Sequence of chain 1.C:
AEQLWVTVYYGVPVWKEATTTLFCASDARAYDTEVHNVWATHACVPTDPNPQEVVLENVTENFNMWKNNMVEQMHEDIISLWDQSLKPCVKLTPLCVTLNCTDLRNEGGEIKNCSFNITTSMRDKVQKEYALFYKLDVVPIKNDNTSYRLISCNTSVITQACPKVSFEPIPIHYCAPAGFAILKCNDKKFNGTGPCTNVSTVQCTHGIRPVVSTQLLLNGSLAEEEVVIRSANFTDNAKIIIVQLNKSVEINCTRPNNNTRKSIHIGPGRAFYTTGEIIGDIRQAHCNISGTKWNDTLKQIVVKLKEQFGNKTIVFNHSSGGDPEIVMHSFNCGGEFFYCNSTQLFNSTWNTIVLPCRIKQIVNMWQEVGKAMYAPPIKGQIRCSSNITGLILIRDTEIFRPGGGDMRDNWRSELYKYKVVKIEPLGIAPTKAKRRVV

This small molecule binds to this protein.
Small molecule (SMILES): CC(=O)N[C@@H]1[C@@H](O)[C@H](O)[C@@H](CO)O[C@H]1O

Binding-site contacts:
Ligand atom C5 contacts residue GLU257 of chain 1.C at 4.3 Å.
Ligand atom C2 contacts residue ASN259 of chain 1.C at 2.4 Å.
Ligand atom C7 contacts residue ASN259 of chain 1.C at 3.3 Å.
Ligand atom C5 contacts residue ARG402 of chain 1.C at 3.9 Å.
Ligand atom C7 contacts residue ASN295 of chain 1.C at 3.7 Å.
Ligand atom C7 contacts residue SER297 of chain 1.C at 3.9 Å.
Ligand atom C1 contacts residue ARG402 of chain 1.C at 3.5 Å.
Ligand atom O5 contacts residue ASN259 of chain 1.C at 2.4 Å (h-bond).
Ligand atom O7 contacts residue SER297 of chain 1.C at 2.7 Å (h-bond).
Ligand atom O7 contacts residue ASN259 of chain 1.C at 4.2 Å.
Ligand atom C1 contacts residue GLU257 of chain 1.C at 4.4 Å.
Ligand atom C8 contacts residue ASN295 of chain 1.C at 3.9 Å.
Ligand atom O7 contacts residue ILE296 of chain 1.C at 3.4 Å.
Ligand atom O7 contacts residue GLU257 of chain 1.C at 4.1 Å.
Ligand atom C8 contacts residue ASN259 of chain 1.C at 3.4 Å.
Ligand atom C3 contacts residue GLU257 of chain 1.C at 4.1 Å.
Ligand atom C6 contacts residue ARG402 of chain 1.C at 3.9 Å.
Ligand atom C4 contacts residue ASN259 of chain 1.C at 4.2 Å.
Ligand atom N2 contacts residue ASN259 of chain 1.C at 2.8 Å (h-bond).
Ligand atom O7 contacts residue ASN295 of chain 1.C at 3.3 Å (h-bond).
Ligand atom C5 contacts residue ASN259 of chain 1.C at 3.7 Å.
Ligand atom C3 contacts residue ASN259 of chain 1.C at 3.8 Å.
Ligand atom C1 contacts residue ASN259 of chain 1.C at 1.4 Å.
Ligand atom O5 contacts residue ARG402 of chain 1.C at 2.8 Å (salt-bridge).
Ligand atom C7 contacts residue ILE296 of chain 1.C at 4.5 Å (hydrophobic).